Sequence of chain 1.B:
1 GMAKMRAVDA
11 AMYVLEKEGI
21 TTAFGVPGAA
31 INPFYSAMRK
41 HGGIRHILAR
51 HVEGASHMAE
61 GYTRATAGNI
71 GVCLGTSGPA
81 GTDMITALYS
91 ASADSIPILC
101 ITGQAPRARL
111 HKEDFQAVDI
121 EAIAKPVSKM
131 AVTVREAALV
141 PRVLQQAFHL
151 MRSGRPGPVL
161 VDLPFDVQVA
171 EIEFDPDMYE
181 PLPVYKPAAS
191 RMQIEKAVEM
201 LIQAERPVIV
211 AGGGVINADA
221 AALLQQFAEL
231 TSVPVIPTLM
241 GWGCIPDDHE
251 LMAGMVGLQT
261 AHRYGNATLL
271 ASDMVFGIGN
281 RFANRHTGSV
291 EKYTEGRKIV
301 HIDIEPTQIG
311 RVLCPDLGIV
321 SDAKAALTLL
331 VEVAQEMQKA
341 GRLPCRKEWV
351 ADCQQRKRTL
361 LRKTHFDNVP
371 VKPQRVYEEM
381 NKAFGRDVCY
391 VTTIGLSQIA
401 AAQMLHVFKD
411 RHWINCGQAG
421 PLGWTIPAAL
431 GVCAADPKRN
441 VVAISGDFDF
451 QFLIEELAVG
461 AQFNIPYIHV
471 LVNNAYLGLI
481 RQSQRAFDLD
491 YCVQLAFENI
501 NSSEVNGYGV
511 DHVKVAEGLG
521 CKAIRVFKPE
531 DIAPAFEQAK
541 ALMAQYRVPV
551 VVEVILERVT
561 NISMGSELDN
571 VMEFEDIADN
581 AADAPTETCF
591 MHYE

Binding-site contacts:
Ligand atom O2 contacts residue ARG358 of chain 1.B at 4.1 Å.
Ligand atom C1 contacts residue CYS589 of chain 1.B at 2.7 Å (hydrophobic).
Ligand atom CM2 contacts residue GLU250 of chain 1.B at 4.1 Å.
Ligand atom O3 contacts residue GLU250 of chain 1.B at 4.3 Å.
Ligand atom C5 contacts residue CYS589 of chain 1.B at 3.0 Å (hydrophobic).
Ligand atom O3 contacts residue GLN354 of chain 1.B at 4.2 Å.
Ligand atom C6 contacts residue CYS589 of chain 1.B at 1.8 Å (hydrophobic).
Ligand atom O1 contacts residue GLN354 of chain 1.B at 4.0 Å.
Ligand atom C1 contacts residue ARG358 of chain 1.B at 3.5 Å.
Ligand atom O1 contacts residue CYS589 of chain 1.B at 2.9 Å (h-bond).
Ligand atom CM2 contacts residue GLN354 of chain 1.B at 3.4 Å.
Ligand atom C2 contacts residue ARG358 of chain 1.B at 3.8 Å.
Ligand atom C6 contacts residue ARG358 of chain 1.B at 4.1 Å.
Ligand atom CM5 contacts residue CYS589 of chain 1.B at 2.9 Å (hydrophobic).
Ligand atom CM3 contacts residue GLN354 of chain 1.B at 4.0 Å.
Ligand atom C4 contacts residue CYS589 of chain 1.B at 4.4 Å (hydrophobic).
Ligand atom C2 contacts residue CYS589 of chain 1.B at 4.2 Å (hydrophobic).
Ligand atom O1 contacts residue ARG358 of chain 1.B at 3.4 Å (salt-bridge).
Ligand atom O2 contacts residue GLN354 of chain 1.B at 3.3 Å.

The small molecule below binds the protein below.
Small molecule (SMILES): COC1=C(OC)C(=O)C(C)=CC1=O